Binding-site contacts:
Ligand atom C4 contacts residue ARG148 of chain 1.A at 3.2 Å.
Ligand atom CD1 contacts residue ARG55 of chain 1.A at 3.6 Å.
Ligand atom CG contacts residue PHE113 of chain 1.A at 4.0 Å (hydrophobic).
Ligand atom O contacts residue GLN63 of chain 1.A at 3.3 Å (h-bond).
Ligand atom C contacts residue HIS126 of chain 1.A at 3.8 Å.
Ligand atom N4 contacts residue ARG148 of chain 1.A at 3.3 Å (salt-bridge).
Ligand atom CB contacts residue ARG55 of chain 1.A at 3.5 Å.
Ligand atom O contacts residue ALA101 of chain 1.A at 3.3 Å.
Ligand atom CG contacts residue PHE60 of chain 1.A at 4.0 Å (hydrophobic).
Ligand atom CB contacts residue ALA103 of chain 1.A at 3.7 Å (hydrophobic).
Ligand atom C contacts residue ARG55 of chain 1.A at 3.9 Å.
Ligand atom CB contacts residue ASN102 of chain 1.A at 4.0 Å.
Ligand atom O contacts residue ASN102 of chain 1.A at 3.2 Å (h-bond).
Ligand atom CB contacts residue PHE60 of chain 1.A at 3.5 Å (hydrophobic).
Ligand atom CA contacts residue ASN102 of chain 1.A at 3.8 Å.
Ligand atom CG contacts residue LEU122 of chain 1.A at 3.7 Å (hydrophobic).
Ligand atom N1 contacts residue ILE57 of chain 1.A at 4.0 Å.
Ligand atom CD contacts residue PHE113 of chain 1.A at 3.6 Å (hydrophobic).
Ligand atom O contacts residue PHE60 of chain 1.A at 3.6 Å.
Ligand atom O contacts residue ARG55 of chain 1.A at 2.9 Å (salt-bridge).
Ligand atom CD contacts residue HIS126 of chain 1.A at 4.1 Å.
Ligand atom O contacts residue MET61 of chain 1.A at 3.6 Å.
Ligand atom CA contacts residue ARG55 of chain 1.A at 4.0 Å.
Ligand atom ON2 contacts residue ARG148 of chain 1.A at 3.6 Å (salt-bridge).
Ligand atom C6 contacts residue ILE57 of chain 1.A at 3.3 Å (hydrophobic).
Ligand atom C6 contacts residue ARG148 of chain 1.A at 4.1 Å.
Ligand atom O contacts residue HIS126 of chain 1.A at 3.2 Å.
Ligand atom C contacts residue ASN102 of chain 1.A at 3.4 Å.
Ligand atom CA contacts residue ASN102 of chain 1.A at 3.3 Å.
Ligand atom C3 contacts residue ARG148 of chain 1.A at 3.6 Å.
Ligand atom CE1 contacts residue ARG55 of chain 1.A at 4.0 Å.
Ligand atom C5 contacts residue ILE57 of chain 1.A at 4.0 Å (hydrophobic).
Ligand atom N contacts residue HIS126 of chain 1.A at 4.1 Å.
Ligand atom CB contacts residue GLY104 of chain 1.A at 3.9 Å.
Ligand atom O contacts residue ILE57 of chain 1.A at 4.1 Å.
Ligand atom N contacts residue ASN102 of chain 1.A at 2.8 Å (h-bond).
Ligand atom CB contacts residue ASN102 of chain 1.A at 3.5 Å.
Ligand atom ON1 contacts residue ARG148 of chain 1.A at 3.7 Å.
Ligand atom C1 contacts residue ILE57 of chain 1.A at 3.7 Å (hydrophobic).
Ligand atom C5 contacts residue ARG148 of chain 1.A at 3.5 Å.

This small molecule binds to this protein.
Small molecule (SMILES): C[C@H]([NH3+])C(=O)N[C@H](C)C(=O)N1CCC[C@H]1C(=O)N[C@@H](Cc1ccccc1)C(=O)Nc1ccc([N+](=O)O)cc1

Sequence of chain 1.A:
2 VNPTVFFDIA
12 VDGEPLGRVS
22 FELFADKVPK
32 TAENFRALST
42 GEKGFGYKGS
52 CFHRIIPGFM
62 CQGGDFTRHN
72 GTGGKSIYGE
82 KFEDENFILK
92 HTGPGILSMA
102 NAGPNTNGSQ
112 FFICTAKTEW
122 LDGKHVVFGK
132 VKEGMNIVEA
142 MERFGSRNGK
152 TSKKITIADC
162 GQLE